The protein below binds the small molecule below.
Small molecule (SMILES): CC(C)CCC[C@@H](C)[C@H]1CC[C@H]2[C@@H]3CC=C4C[C@@H](OC(=O)CCC(=O)O)CC[C@]4(C)[C@H]3CC[C@]12C

Binding-site contacts:
Ligand atom CAL contacts residue ARG139 of chain 1.A at 4.0 Å.
Ligand atom CAB contacts residue MET112 of chain 1.A at 4.0 Å (hydrophobic).
Ligand atom CAJ contacts residue ILE150 of chain 1.A at 3.7 Å (hydrophobic).
Ligand atom CAA contacts residue PRO198 of chain 1.A at 4.0 Å (hydrophobic).
Ligand atom OAF contacts residue ARG139 of chain 1.A at 2.6 Å (salt-bridge).
Ligand atom CAN contacts residue LEU115 of chain 1.A at 3.8 Å (hydrophobic).
Ligand atom CAI contacts residue PHE123 of chain 1.A at 4.2 Å (hydrophobic).
Ligand atom CBA contacts residue MET197 of chain 1.A at 4.2 Å (hydrophobic).
Ligand atom CAL contacts residue TYR131 of chain 1.A at 3.9 Å (hydrophobic).
Ligand atom OAG contacts residue TYR131 of chain 1.A at 3.2 Å.
Ligand atom CAO contacts residue ILE150 of chain 1.A at 3.9 Å (hydrophobic).
Ligand atom CAC contacts residue ILE150 of chain 1.A at 4.2 Å (hydrophobic).
Ligand atom CAM contacts residue ARG139 of chain 1.A at 4.3 Å.
Ligand atom CAK contacts residue PHE119 of chain 1.A at 3.7 Å (hydrophobic).
Ligand atom CAJ contacts residue MET112 of chain 1.A at 4.0 Å (hydrophobic).
Ligand atom CAA contacts residue LEU115 of chain 1.A at 3.8 Å (hydrophobic).
Ligand atom CAN contacts residue MET112 of chain 1.A at 3.6 Å (hydrophobic).
Ligand atom CBA contacts residue MET112 of chain 1.A at 4.2 Å (hydrophobic).
Ligand atom OAF contacts residue LYS134 of chain 1.A at 3.6 Å.
Ligand atom OAH contacts residue ARG139 of chain 1.A at 4.0 Å.
Ligand atom CBF contacts residue MET143 of chain 1.A at 4.2 Å (hydrophobic).
Ligand atom CAV contacts residue PHE123 of chain 1.A at 4.2 Å (hydrophobic).
Ligand atom CAA contacts residue MET197 of chain 1.A at 3.7 Å (hydrophobic).
Ligand atom CAS contacts residue MET143 of chain 1.A at 3.4 Å (hydrophobic).
Ligand atom CBG contacts residue PHE119 of chain 1.A at 3.8 Å (hydrophobic).
Ligand atom OAH contacts residue ARG135 of chain 1.A at 4.3 Å.
Ligand atom CAZ contacts residue PHE123 of chain 1.A at 4.2 Å (hydrophobic).
Ligand atom OAF contacts residue ARG135 of chain 1.A at 3.5 Å (salt-bridge).
Ligand atom OAH contacts residue TYR131 of chain 1.A at 4.0 Å.
Ligand atom CAX contacts residue ARG139 of chain 1.A at 3.3 Å.
Ligand atom CAC contacts residue LEU146 of chain 1.A at 4.0 Å (hydrophobic).
Ligand atom CAY contacts residue TYR131 of chain 1.A at 4.2 Å (hydrophobic).
Ligand atom OAG contacts residue PHE123 of chain 1.A at 3.8 Å.
Ligand atom CAP contacts residue PHE119 of chain 1.A at 4.1 Å (hydrophobic).
Ligand atom CBC contacts residue PHE123 of chain 1.A at 3.8 Å (hydrophobic).
Ligand atom CAU contacts residue MET143 of chain 1.A at 3.9 Å (hydrophobic).
Ligand atom CAX contacts residue TYR131 of chain 1.A at 4.2 Å (hydrophobic).
Ligand atom CAA contacts residue MET112 of chain 1.A at 4.3 Å (hydrophobic).
Ligand atom CAQ contacts residue PHE119 of chain 1.A at 3.6 Å (hydrophobic).
Ligand atom CAT contacts residue MET143 of chain 1.A at 3.8 Å (hydrophobic).

Sequence of chain 1.A:
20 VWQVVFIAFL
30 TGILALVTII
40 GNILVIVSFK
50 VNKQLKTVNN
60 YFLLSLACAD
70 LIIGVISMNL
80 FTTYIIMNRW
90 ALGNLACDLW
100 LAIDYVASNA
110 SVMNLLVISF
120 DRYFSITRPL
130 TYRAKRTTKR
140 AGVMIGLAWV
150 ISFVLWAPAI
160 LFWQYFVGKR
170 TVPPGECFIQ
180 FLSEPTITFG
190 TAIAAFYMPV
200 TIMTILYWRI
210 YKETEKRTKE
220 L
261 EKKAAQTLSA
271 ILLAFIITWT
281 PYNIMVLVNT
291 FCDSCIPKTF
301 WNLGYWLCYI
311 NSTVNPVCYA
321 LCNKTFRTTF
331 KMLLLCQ